A small-molecule ligand and the protein it binds are described below.
Small molecule (SMILES): CC(=O)N[C@@H]1[C@@H](O)[C@H](O)[C@@H](CO)O[C@H]1O

Sequence of chain 1.C:
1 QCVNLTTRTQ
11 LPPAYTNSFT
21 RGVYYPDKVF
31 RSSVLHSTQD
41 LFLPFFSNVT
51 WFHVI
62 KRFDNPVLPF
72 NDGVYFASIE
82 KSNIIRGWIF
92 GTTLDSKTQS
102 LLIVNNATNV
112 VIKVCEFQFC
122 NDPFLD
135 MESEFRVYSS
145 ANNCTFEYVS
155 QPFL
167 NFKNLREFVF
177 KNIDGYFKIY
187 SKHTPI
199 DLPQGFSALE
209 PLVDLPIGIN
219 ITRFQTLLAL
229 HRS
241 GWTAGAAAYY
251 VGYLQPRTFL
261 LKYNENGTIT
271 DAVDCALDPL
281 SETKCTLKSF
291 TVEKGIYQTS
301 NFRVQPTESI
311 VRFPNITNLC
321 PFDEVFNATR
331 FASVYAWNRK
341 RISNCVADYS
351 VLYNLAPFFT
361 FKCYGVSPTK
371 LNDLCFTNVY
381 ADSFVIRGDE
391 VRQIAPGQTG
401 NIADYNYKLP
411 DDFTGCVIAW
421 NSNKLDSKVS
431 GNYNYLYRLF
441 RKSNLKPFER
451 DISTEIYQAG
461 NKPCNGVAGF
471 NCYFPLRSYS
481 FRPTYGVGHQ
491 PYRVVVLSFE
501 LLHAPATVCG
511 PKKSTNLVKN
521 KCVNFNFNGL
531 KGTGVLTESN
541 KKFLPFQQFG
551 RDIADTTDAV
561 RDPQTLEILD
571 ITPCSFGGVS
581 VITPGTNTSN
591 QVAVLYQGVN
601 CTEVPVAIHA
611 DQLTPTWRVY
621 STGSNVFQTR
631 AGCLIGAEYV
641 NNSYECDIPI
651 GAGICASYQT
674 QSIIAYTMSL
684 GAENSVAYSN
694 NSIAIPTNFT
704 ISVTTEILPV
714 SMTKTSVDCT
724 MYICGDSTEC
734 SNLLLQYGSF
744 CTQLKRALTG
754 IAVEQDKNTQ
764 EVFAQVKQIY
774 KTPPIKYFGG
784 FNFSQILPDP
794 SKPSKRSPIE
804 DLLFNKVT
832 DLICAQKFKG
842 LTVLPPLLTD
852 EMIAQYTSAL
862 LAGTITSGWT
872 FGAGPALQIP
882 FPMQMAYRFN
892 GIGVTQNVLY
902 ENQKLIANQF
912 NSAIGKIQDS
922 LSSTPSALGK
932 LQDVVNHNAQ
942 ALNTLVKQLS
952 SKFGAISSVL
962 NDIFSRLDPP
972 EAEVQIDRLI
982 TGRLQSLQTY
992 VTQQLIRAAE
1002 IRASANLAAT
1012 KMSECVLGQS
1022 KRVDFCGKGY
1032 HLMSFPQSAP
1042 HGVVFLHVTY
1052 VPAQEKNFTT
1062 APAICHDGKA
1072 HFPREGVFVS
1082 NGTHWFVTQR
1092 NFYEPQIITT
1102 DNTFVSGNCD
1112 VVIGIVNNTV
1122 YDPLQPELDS

Binding-site contacts:
Ligand atom O7 contacts residue ASN48 of chain 1.C at 4.5 Å.
Ligand atom N2 contacts residue TYR15 of chain 1.C at 4.2 Å.
Ligand atom O6 contacts residue ASN48 of chain 1.C at 4.1 Å.
Ligand atom C3 contacts residue ASN48 of chain 1.C at 3.8 Å.
Ligand atom O5 contacts residue ASN48 of chain 1.C at 2.4 Å (h-bond).
Ligand atom C2 contacts residue TYR15 of chain 1.C at 4.4 Å (hydrophobic).
Ligand atom C5 contacts residue ASN48 of chain 1.C at 3.7 Å.
Ligand atom O7 contacts residue TYR15 of chain 1.C at 3.2 Å.
Ligand atom N2 contacts residue ASN48 of chain 1.C at 2.9 Å (h-bond).
Ligand atom C7 contacts residue ASN48 of chain 1.C at 3.9 Å.
Ligand atom C1 contacts residue ASN48 of chain 1.C at 1.4 Å.
Ligand atom C4 contacts residue ASN48 of chain 1.C at 4.2 Å.
Ligand atom C7 contacts residue TYR15 of chain 1.C at 3.5 Å (hydrophobic).
Ligand atom C8 contacts residue TYR15 of chain 1.C at 3.6 Å (hydrophobic).
Ligand atom C2 contacts residue ASN48 of chain 1.C at 2.5 Å.